The small molecule below binds the protein below.
Small molecule (SMILES): CN(CCOc1ccc(C[C@@H]2SC(=O)NC2=O)cc1)c1ccccn1

Sequence of chain 1.A:
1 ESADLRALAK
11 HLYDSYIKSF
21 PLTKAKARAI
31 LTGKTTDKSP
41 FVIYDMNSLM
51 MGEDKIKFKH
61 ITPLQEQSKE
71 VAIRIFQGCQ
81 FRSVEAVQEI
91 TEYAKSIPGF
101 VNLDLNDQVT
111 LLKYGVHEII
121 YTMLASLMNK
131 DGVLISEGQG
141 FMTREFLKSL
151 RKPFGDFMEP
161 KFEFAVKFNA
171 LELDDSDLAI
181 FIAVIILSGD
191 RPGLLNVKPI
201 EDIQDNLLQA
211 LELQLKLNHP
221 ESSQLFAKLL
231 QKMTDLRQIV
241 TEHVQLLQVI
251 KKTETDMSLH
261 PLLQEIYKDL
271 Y

Binding-site contacts:
Ligand atom N16 contacts residue ILE135 of chain 1.A at 3.4 Å.
Ligand atom O13 contacts residue LEU124 of chain 1.A at 3.7 Å.
Ligand atom C20 contacts residue ILE75 of chain 1.A at 3.9 Å (hydrophobic).
Ligand atom C2 contacts residue TYR267 of chain 1.A at 4.0 Å (hydrophobic).
Ligand atom C11 contacts residue MET158 of chain 1.A at 3.4 Å (hydrophobic).
Ligand atom C2 contacts residue HIS243 of chain 1.A at 3.2 Å.
Ligand atom C15 contacts residue ILE135 of chain 1.A at 3.5 Å (hydrophobic).
Ligand atom S1 contacts residue GLN80 of chain 1.A at 3.7 Å.
Ligand atom O2 contacts residue HIS243 of chain 1.A at 3.0 Å (h-bond).
Ligand atom C2 contacts residue GLN80 of chain 1.A at 3.5 Å.
Ligand atom C4 contacts residue HIS117 of chain 1.A at 3.7 Å.
Ligand atom C14 contacts residue CYS79 of chain 1.A at 3.7 Å (hydrophobic).
Ligand atom O13 contacts residue CYS79 of chain 1.A at 3.8 Å.
Ligand atom C4 contacts residue SER83 of chain 1.A at 3.7 Å.
Ligand atom N3 contacts residue HIS243 of chain 1.A at 3.5 Å (h-bond).
Ligand atom C9 contacts residue CYS79 of chain 1.A at 4.0 Å (hydrophobic).
Ligand atom C22 contacts residue CYS79 of chain 1.A at 3.8 Å (hydrophobic).
Ligand atom O2 contacts residue GLN80 of chain 1.A at 2.9 Å (h-bond).
Ligand atom C19 contacts residue GLY78 of chain 1.A at 3.6 Å.
Ligand atom C22 contacts residue ILE135 of chain 1.A at 3.8 Å (hydrophobic).
Ligand atom C21 contacts residue MET142 of chain 1.A at 3.8 Å (hydrophobic).
Ligand atom C11 contacts residue CYS79 of chain 1.A at 3.6 Å (hydrophobic).
Ligand atom O2 contacts residue LEU247 of chain 1.A at 3.8 Å.
Ligand atom C8 contacts residue CYS79 of chain 1.A at 3.6 Å (hydrophobic).
Ligand atom C17 contacts residue ILE135 of chain 1.A at 3.6 Å (hydrophobic).
Ligand atom C16 contacts residue LEU134 of chain 1.A at 4.0 Å (hydrophobic).
Ligand atom N3 contacts residue TYR267 of chain 1.A at 3.0 Å (h-bond).
Ligand atom O4 contacts residue TYR267 of chain 1.A at 3.6 Å.
Ligand atom S1 contacts residue CYS79 of chain 1.A at 3.8 Å.
Ligand atom O4 contacts residue HIS117 of chain 1.A at 2.8 Å (h-bond).
Ligand atom C6 contacts residue TYR121 of chain 1.A at 3.7 Å (hydrophobic).
Ligand atom C5 contacts residue SER83 of chain 1.A at 3.9 Å.
Ligand atom C20 contacts residue GLY78 of chain 1.A at 3.9 Å.
Ligand atom C21 contacts residue ILE75 of chain 1.A at 3.7 Å (hydrophobic).
Ligand atom C10 contacts residue CYS79 of chain 1.A at 3.6 Å (hydrophobic).
Ligand atom C4 contacts residue TYR267 of chain 1.A at 3.6 Å (hydrophobic).
Ligand atom C16 contacts residue ILE135 of chain 1.A at 3.9 Å (hydrophobic).
Ligand atom O4 contacts residue SER83 of chain 1.A at 2.8 Å (h-bond).
Ligand atom O2 contacts residue PHE76 of chain 1.A at 3.5 Å.
Ligand atom C12 contacts residue CYS79 of chain 1.A at 3.9 Å (hydrophobic).